Binding-site contacts:
Ligand atom N2 contacts residue ASN310 of chain 1.B at 3.2 Å (h-bond).
Ligand atom O5 contacts residue ASN310 of chain 1.B at 2.2 Å (h-bond).
Ligand atom C7 contacts residue ASN310 of chain 1.B at 3.5 Å.
Ligand atom O7 contacts residue SER319 of chain 1.B at 2.1 Å (h-bond).
Ligand atom O7 contacts residue ASP317 of chain 1.B at 3.6 Å (salt-bridge).
Ligand atom C7 contacts residue ASP317 of chain 1.B at 3.8 Å.
Ligand atom O7 contacts residue ASN310 of chain 1.B at 3.4 Å (h-bond).
Ligand atom C1 contacts residue ASN310 of chain 1.B at 1.4 Å.
Ligand atom C8 contacts residue THR312 of chain 1.B at 3.4 Å.
Ligand atom C3 contacts residue ASN310 of chain 1.B at 3.9 Å.
Ligand atom O7 contacts residue VAL311 of chain 1.B at 4.4 Å.
Ligand atom C7 contacts residue SER319 of chain 1.B at 3.3 Å.
Ligand atom C5 contacts residue ASN310 of chain 1.B at 3.6 Å.
Ligand atom C4 contacts residue ASN310 of chain 1.B at 4.1 Å.
Ligand atom C2 contacts residue ASN310 of chain 1.B at 2.6 Å.
Ligand atom C8 contacts residue SER319 of chain 1.B at 4.0 Å.
Ligand atom C8 contacts residue ASP317 of chain 1.B at 3.8 Å.
Ligand atom N2 contacts residue SER319 of chain 1.B at 4.3 Å.

Sequence of chain 1.B:
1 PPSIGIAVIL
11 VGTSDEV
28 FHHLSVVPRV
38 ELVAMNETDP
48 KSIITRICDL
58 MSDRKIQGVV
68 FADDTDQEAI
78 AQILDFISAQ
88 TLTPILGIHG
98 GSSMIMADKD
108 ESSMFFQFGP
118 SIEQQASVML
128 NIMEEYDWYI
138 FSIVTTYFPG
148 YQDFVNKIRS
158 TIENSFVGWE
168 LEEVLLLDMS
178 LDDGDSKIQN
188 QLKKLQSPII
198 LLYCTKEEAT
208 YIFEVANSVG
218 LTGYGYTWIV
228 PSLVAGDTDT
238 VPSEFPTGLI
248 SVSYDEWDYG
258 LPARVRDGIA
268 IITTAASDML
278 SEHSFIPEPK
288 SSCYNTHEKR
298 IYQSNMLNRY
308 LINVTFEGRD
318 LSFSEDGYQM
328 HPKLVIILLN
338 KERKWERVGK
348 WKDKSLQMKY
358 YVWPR

A small-molecule ligand and the protein it binds are described below.
Small molecule (SMILES): CC(=O)N[C@@H]1[C@@H](O)[C@H](O)[C@@H](CO)O[C@H]1O